Sequence of chain 1.A:
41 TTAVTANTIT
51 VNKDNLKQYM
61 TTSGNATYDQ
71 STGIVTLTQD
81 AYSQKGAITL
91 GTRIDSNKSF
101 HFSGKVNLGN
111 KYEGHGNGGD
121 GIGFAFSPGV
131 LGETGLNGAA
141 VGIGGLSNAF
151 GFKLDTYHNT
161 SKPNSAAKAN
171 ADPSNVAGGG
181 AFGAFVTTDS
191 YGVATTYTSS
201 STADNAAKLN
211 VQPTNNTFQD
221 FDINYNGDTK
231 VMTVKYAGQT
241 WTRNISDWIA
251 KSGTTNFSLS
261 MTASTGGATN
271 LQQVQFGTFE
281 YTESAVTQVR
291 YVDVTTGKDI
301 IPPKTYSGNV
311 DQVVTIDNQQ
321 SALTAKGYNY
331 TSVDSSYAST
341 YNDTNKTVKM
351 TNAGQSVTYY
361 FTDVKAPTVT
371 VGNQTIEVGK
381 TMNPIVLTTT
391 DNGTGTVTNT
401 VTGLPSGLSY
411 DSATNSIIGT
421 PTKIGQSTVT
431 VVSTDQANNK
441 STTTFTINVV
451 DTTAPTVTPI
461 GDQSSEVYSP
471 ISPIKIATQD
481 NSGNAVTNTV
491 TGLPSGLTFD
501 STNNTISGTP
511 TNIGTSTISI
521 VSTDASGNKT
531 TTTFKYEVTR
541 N

A small-molecule ligand and the protein it binds are described below.
Small molecule (SMILES): OC[C@H]1O[C@@](CO)(O[C@H]2O[C@H](CO)[C@@H](O)[C@H](O)[C@H]2O)[C@@H](O)[C@@H]1O

Binding-site contacts:
Ligand atom C2 contacts residue GLY267 of chain 1.A at 4.3 Å.
Ligand atom O4 contacts residue MES1 of chain 1.F at 2.8 Å.
Ligand atom O3 contacts residue MES1 of chain 1.F at 2.3 Å.
Ligand atom O5 contacts residue ALA268 of chain 1.A at 4.2 Å.
Ligand atom C1 contacts residue GLY267 of chain 1.A at 3.7 Å.
Ligand atom C6 contacts residue TYR157 of chain 1.A at 3.8 Å (hydrophobic).
Ligand atom C5 contacts residue MES1 of chain 1.F at 4.3 Å.
Ligand atom O6 contacts residue GLY266 of chain 1.A at 3.3 Å (h-bond).
Ligand atom C4 contacts residue MES1 of chain 1.F at 2.9 Å.
Ligand atom C6 contacts residue ALA268 of chain 1.A at 3.7 Å (hydrophobic).
Ligand atom O3 contacts residue ASN137 of chain 1.A at 4.2 Å.
Ligand atom C5 contacts residue GLY267 of chain 1.A at 4.1 Å.
Ligand atom O2 contacts residue MES1 of chain 1.F at 3.4 Å.
Ligand atom O3 contacts residue GLY138 of chain 1.A at 3.5 Å.
Ligand atom C3 contacts residue MES1 of chain 1.F at 3.7 Å.
Ligand atom C2 contacts residue GLY266 of chain 1.A at 4.2 Å.
Ligand atom C4 contacts residue ASP120 of chain 1.A at 3.8 Å.
Ligand atom O6 contacts residue ASP120 of chain 1.A at 2.7 Å (salt-bridge).
Ligand atom C5 contacts residue ASP120 of chain 1.A at 4.1 Å.
Ligand atom O4 contacts residue MES1 of chain 1.F at 2.6 Å.
Ligand atom C2 contacts residue MES1 of chain 1.F at 4.0 Å.
Ligand atom O4 contacts residue ALA139 of chain 1.A at 4.0 Å.
Ligand atom C6 contacts residue ASP120 of chain 1.A at 3.3 Å.
Ligand atom O6 contacts residue ALA268 of chain 1.A at 4.2 Å.
Ligand atom O5 contacts residue GLY267 of chain 1.A at 3.0 Å (h-bond).
Ligand atom C5 contacts residue MES1 of chain 1.F at 3.6 Å.
Ligand atom O4 contacts residue ASP120 of chain 1.A at 3.8 Å.
Ligand atom O6 contacts residue ALA268 of chain 1.A at 2.9 Å (h-bond).
Ligand atom O6 contacts residue GLY267 of chain 1.A at 3.2 Å (h-bond).
Ligand atom O6 contacts residue GLY267 of chain 1.A at 3.5 Å.
Ligand atom C5 contacts residue TYR157 of chain 1.A at 4.3 Å (hydrophobic).
Ligand atom C4 contacts residue MES1 of chain 1.F at 3.4 Å.
Ligand atom O4 contacts residue TYR157 of chain 1.A at 4.0 Å.
Ligand atom C3 contacts residue MES1 of chain 1.F at 3.3 Å.
Ligand atom O4 contacts residue ASN159 of chain 1.A at 4.0 Å.
Ligand atom C6 contacts residue TYR157 of chain 1.A at 3.8 Å (hydrophobic).
Ligand atom O5 contacts residue GLY266 of chain 1.A at 4.0 Å.
Ligand atom C4 contacts residue TYR157 of chain 1.A at 4.1 Å (hydrophobic).
Ligand atom C6 contacts residue GLY267 of chain 1.A at 4.0 Å.
Ligand atom O4 contacts residue GLY138 of chain 1.A at 3.9 Å.